This protein binds this small molecule.
Small molecule (SMILES): CN[Pt](Cl)(Cl)N(C)C

Sequence of chain 1.B:
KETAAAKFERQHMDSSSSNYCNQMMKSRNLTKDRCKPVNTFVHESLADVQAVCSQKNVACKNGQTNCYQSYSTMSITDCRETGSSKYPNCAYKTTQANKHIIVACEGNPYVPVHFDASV

Binding-site contacts:
Ligand atom N18 contacts residue HIS105 of chain 1.B at 2.9 Å (h-bond).
Ligand atom C22 contacts residue HIS105 of chain 1.B at 3.6 Å.
Ligand atom N21 contacts residue HIS105 of chain 1.B at 3.1 Å (h-bond).
Ligand atom PT contacts residue HIS105 of chain 1.B at 2.4 Å.
Ligand atom N18 contacts residue THR78 of chain 1.B at 3.7 Å.
Ligand atom C19 contacts residue HIS105 of chain 1.B at 3.7 Å.
Ligand atom C19 contacts residue GLN74 of chain 1.B at 4.0 Å.
Ligand atom C17 contacts residue THR78 of chain 1.B at 3.7 Å.
Ligand atom C17 contacts residue HIS105 of chain 1.B at 3.5 Å.